Sequence of chain 1.B:
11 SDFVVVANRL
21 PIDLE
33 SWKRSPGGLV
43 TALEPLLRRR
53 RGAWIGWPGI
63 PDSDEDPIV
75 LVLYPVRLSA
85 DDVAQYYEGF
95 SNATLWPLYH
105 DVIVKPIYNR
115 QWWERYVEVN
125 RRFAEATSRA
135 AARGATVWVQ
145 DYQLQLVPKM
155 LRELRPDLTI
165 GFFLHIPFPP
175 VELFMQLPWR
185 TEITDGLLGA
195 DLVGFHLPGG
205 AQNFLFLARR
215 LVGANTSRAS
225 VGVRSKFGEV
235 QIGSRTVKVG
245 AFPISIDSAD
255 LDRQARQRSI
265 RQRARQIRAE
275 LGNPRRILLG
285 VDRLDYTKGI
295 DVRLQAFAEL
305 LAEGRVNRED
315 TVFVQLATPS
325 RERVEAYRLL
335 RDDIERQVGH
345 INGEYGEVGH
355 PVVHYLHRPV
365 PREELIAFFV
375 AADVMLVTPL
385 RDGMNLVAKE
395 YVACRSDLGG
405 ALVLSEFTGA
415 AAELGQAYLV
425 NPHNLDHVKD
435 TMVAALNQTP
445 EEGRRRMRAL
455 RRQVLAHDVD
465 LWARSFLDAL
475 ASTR

This protein binds this small molecule.
Small molecule (SMILES): O=P(O)(O)OC[C@H]1O[C@](O)(CO)[C@@H](O)[C@@H]1O

Binding-site contacts:
Ligand atom C6 contacts residue ARG325 of chain 1.B at 3.1 Å.
Ligand atom C5 contacts residue ARG325 of chain 1.B at 3.9 Å.
Ligand atom O1P contacts residue TYR91 of chain 1.B at 3.2 Å (h-bond).
Ligand atom O3 contacts residue TYR146 of chain 1.B at 3.9 Å.
Ligand atom O6 contacts residue ARG287 of chain 1.B at 4.2 Å.
Ligand atom O1 contacts residue ASP145 of chain 1.B at 2.8 Å (salt-bridge).
Ligand atom O1P contacts residue ARG19 of chain 1.B at 2.9 Å (salt-bridge).
Ligand atom O6 contacts residue ARG325 of chain 1.B at 3.9 Å.
Ligand atom C1 contacts residue ADP1 of chain 1.K at 3.8 Å.
Ligand atom O5 contacts residue ARG325 of chain 1.B at 3.9 Å.
Ligand atom O1P contacts residue PRO38 of chain 1.B at 4.1 Å.
Ligand atom O6 contacts residue PRO38 of chain 1.B at 4.3 Å.
Ligand atom O5 contacts residue ADP1 of chain 1.K at 3.5 Å (h-bond).
Ligand atom O3 contacts residue LEU41 of chain 1.B at 4.0 Å.
Ligand atom C2 contacts residue ASP145 of chain 1.B at 4.2 Å.
Ligand atom O1 contacts residue HIS169 of chain 1.B at 3.9 Å.
Ligand atom O3 contacts residue ASP145 of chain 1.B at 2.7 Å (salt-bridge).
Ligand atom O3P contacts residue TYR91 of chain 1.B at 3.9 Å.
Ligand atom O1 contacts residue TYR146 of chain 1.B at 4.1 Å.
Ligand atom C5 contacts residue GLY39 of chain 1.B at 3.9 Å.
Ligand atom O5 contacts residue GLY39 of chain 1.B at 4.1 Å.
Ligand atom P contacts residue ARG19 of chain 1.B at 3.9 Å.
Ligand atom C3 contacts residue ASP145 of chain 1.B at 3.7 Å.
Ligand atom O1 contacts residue ILE170 of chain 1.B at 3.4 Å.
Ligand atom O4 contacts residue ARG19 of chain 1.B at 3.4 Å.
Ligand atom O2 contacts residue TRP100 of chain 1.B at 3.5 Å.
Ligand atom O2 contacts residue ARG325 of chain 1.B at 3.0 Å (salt-bridge).
Ligand atom O2P contacts residue ARG325 of chain 1.B at 2.7 Å (salt-bridge).
Ligand atom C2 contacts residue ADP1 of chain 1.K at 4.2 Å.
Ligand atom P contacts residue ARG325 of chain 1.B at 3.9 Å.
Ligand atom C2 contacts residue ARG325 of chain 1.B at 4.1 Å.
Ligand atom O5 contacts residue ARG287 of chain 1.B at 4.2 Å.
Ligand atom O2 contacts residue TYR146 of chain 1.B at 3.6 Å.
Ligand atom C6 contacts residue ARG287 of chain 1.B at 3.6 Å.
Ligand atom C1 contacts residue ASP145 of chain 1.B at 3.8 Å.
Ligand atom O3P contacts residue ARG19 of chain 1.B at 2.9 Å (salt-bridge).
Ligand atom C4 contacts residue ARG325 of chain 1.B at 4.0 Å.
Ligand atom O2P contacts residue TYR91 of chain 1.B at 3.2 Å (h-bond).
Ligand atom O3 contacts residue GLN147 of chain 1.B at 3.3 Å (h-bond).
Ligand atom P contacts residue TYR91 of chain 1.B at 3.6 Å.